Binding-site contacts:
Ligand atom O4 contacts residue ILE287 of chain 4.A at 3.2 Å.
Ligand atom O3 contacts residue ARG283 of chain 4.A at 2.9 Å (salt-bridge).
Ligand atom C3 contacts residue GLY312 of chain 4.A at 3.1 Å.
Ligand atom O4 contacts residue ARG247 of chain 4.A at 3.1 Å (salt-bridge).
Ligand atom O6 contacts residue LYS308 of chain 4.A at 2.8 Å (salt-bridge).
Ligand atom N2 contacts residue ASN120 of chain 2.A at 2.9 Å (h-bond).
Ligand atom C8 contacts residue ASN119 of chain 2.A at 3.4 Å.
Ligand atom C5 contacts residue ARG283 of chain 4.A at 3.5 Å.
Ligand atom O3 contacts residue ASN249 of chain 4.A at 2.7 Å (h-bond).
Ligand atom C5 contacts residue THR310 of chain 4.A at 3.6 Å.
Ligand atom O6 contacts residue THR310 of chain 4.A at 3.4 Å (h-bond).
Ligand atom O3 contacts residue GLU294 of chain 4.A at 2.6 Å (salt-bridge).
Ligand atom O2 contacts residue LEU296 of chain 4.A at 3.5 Å.
Ligand atom O5 contacts residue GLY312 of chain 4.A at 3.6 Å.
Ligand atom O2 contacts residue ASN249 of chain 4.A at 3.2 Å (h-bond).
Ligand atom O3 contacts residue ASP250 of chain 4.A at 2.9 Å (salt-bridge).
Ligand atom C3 contacts residue GLU294 of chain 4.A at 3.3 Å.
Ligand atom C1 contacts residue ASN120 of chain 2.A at 1.4 Å.
Ligand atom O6 contacts residue ILE285 of chain 4.A at 2.8 Å (h-bond).
Ligand atom C6 contacts residue ASP250 of chain 4.A at 3.5 Å.
Ligand atom C6 contacts residue THR310 of chain 4.A at 3.6 Å.
Ligand atom C7 contacts residue ASN120 of chain 2.A at 3.5 Å.
Ligand atom C6 contacts residue GLN311 of chain 4.A at 3.6 Å.
Ligand atom O3 contacts residue GLY312 of chain 4.A at 2.9 Å (h-bond).
Ligand atom O4 contacts residue GLU294 of chain 4.A at 2.8 Å (salt-bridge).
Ligand atom O5 contacts residue ASN120 of chain 2.A at 2.4 Å (h-bond).
Ligand atom O5 contacts residue GLY374 of chain 4.A at 3.2 Å.
Ligand atom C6 contacts residue LYS308 of chain 4.A at 3.6 Å.
Ligand atom O3 contacts residue GLN311 of chain 4.A at 3.2 Å.
Ligand atom C6 contacts residue ILE285 of chain 4.A at 3.5 Å (hydrophobic).
Ligand atom C2 contacts residue ASN120 of chain 2.A at 2.5 Å.
Ligand atom C4 contacts residue GLU294 of chain 4.A at 3.6 Å.
Ligand atom O5 contacts residue ASP250 of chain 4.A at 3.5 Å (salt-bridge).
Ligand atom O2 contacts residue GLY312 of chain 4.A at 3.1 Å.
Ligand atom C6 contacts residue LEU373 of chain 4.A at 3.4 Å (hydrophobic).
Ligand atom O6 contacts residue ASP250 of chain 4.A at 2.6 Å (salt-bridge).
Ligand atom O5 contacts residue GLN375 of chain 4.A at 3.3 Å (h-bond).
Ligand atom O5 contacts residue ARG283 of chain 4.A at 3.1 Å (salt-bridge).
Ligand atom O6 contacts residue GLN375 of chain 4.A at 3.3 Å.
Ligand atom C5 contacts residue ASN120 of chain 2.A at 3.7 Å.

The protein below binds the small molecule below.
Small molecule (SMILES): CC(=O)N[C@H]1[C@H](O[C@H]2[C@H](O)[C@@H](NC(C)=O)CO[C@@H]2CO)O[C@H](CO)[C@@H](O[C@@H]2O[C@H](CO[C@H]3O[C@H](CO)[C@@H](O)[C@H](O)[C@@H]3O)[C@@H](O)[C@H](O[C@H]3O[C@H](CO)[C@@H](O)[C@H](O)[C@@H]3O[C@H]3O[C@H](CO)[C@@H](O)[C@H](O)[C@@H]3O[C@H]3O[C@H](CO)[C@@H](O)[C@H](O)[C@@H]3O)[C@@H]2O)[C@@H]1O

Sequence of chain 2.A:
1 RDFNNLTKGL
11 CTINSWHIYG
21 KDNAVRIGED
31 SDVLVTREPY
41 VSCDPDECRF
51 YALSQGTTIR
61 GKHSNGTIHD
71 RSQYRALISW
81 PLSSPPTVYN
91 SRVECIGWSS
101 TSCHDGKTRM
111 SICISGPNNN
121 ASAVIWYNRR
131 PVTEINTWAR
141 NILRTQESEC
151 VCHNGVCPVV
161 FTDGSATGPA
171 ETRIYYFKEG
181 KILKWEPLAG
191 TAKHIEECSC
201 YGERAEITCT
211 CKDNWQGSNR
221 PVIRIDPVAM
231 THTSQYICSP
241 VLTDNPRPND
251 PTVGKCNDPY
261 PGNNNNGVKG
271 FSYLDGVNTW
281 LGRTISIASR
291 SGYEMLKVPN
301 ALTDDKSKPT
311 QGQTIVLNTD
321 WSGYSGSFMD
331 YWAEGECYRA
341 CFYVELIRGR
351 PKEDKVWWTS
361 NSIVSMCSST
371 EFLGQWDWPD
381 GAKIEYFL

Sequence of chain 4.A:
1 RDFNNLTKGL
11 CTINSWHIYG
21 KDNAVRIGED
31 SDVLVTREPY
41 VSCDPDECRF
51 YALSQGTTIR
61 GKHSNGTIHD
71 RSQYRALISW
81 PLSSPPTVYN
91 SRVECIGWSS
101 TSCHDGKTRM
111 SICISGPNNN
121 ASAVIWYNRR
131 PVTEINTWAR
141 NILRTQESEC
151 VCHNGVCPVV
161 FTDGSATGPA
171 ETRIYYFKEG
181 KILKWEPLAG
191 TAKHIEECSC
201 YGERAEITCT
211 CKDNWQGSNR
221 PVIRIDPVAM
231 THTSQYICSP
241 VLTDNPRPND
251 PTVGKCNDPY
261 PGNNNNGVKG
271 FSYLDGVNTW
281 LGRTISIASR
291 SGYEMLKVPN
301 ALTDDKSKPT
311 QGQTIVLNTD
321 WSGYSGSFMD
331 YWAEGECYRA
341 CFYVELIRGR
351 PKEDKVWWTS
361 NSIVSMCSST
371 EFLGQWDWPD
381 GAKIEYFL